Binding-site contacts:
Ligand atom C3 contacts residue SER807 of chain 1.C at 4.4 Å.
Ligand atom C5 contacts residue ASN805 of chain 1.C at 3.7 Å.
Ligand atom N2 contacts residue ASN805 of chain 1.C at 2.9 Å (h-bond).
Ligand atom C1 contacts residue ASN805 of chain 1.C at 1.4 Å.
Ligand atom C4 contacts residue ASN805 of chain 1.C at 4.2 Å.
Ligand atom C2 contacts residue ASN805 of chain 1.C at 2.5 Å.
Ligand atom O7 contacts residue ASN805 of chain 1.C at 3.7 Å.
Ligand atom O5 contacts residue ASN805 of chain 1.C at 2.4 Å (h-bond).
Ligand atom C7 contacts residue ASN805 of chain 1.C at 3.5 Å.
Ligand atom C3 contacts residue ASN805 of chain 1.C at 3.8 Å.

Sequence of chain 1.C:
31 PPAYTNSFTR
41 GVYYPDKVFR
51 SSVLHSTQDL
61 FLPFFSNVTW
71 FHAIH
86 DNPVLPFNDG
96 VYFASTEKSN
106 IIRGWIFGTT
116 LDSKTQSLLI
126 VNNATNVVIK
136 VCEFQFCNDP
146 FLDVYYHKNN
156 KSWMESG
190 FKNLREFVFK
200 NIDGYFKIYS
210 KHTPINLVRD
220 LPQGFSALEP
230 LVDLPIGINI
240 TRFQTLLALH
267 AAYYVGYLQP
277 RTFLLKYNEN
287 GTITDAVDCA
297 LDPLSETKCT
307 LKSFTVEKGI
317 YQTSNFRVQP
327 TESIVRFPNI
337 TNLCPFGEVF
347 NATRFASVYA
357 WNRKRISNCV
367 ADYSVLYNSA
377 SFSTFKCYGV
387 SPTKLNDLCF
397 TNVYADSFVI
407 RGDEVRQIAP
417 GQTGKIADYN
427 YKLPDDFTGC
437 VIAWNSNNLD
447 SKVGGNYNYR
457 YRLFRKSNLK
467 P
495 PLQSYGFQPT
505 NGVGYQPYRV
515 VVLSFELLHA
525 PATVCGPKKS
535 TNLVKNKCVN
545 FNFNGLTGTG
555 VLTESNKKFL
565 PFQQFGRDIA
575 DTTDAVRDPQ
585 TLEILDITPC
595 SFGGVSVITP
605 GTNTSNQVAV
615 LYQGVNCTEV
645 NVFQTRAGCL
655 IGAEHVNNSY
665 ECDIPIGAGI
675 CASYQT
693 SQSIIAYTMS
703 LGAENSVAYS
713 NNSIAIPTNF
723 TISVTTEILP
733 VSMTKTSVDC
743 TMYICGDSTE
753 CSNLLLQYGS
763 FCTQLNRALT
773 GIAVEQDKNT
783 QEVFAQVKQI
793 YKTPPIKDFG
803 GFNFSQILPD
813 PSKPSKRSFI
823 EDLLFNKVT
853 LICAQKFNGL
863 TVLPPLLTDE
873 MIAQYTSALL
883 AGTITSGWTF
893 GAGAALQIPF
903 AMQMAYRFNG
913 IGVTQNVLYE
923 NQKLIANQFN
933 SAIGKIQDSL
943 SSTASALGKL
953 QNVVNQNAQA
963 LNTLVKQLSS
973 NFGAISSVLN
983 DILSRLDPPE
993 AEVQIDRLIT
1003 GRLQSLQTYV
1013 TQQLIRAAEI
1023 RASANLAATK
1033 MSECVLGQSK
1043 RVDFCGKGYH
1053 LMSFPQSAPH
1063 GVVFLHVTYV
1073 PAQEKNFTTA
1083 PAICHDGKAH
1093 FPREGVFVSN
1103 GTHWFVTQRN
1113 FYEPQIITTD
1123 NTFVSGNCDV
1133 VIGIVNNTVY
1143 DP

A small-molecule ligand and the protein it binds are described below.
Small molecule (SMILES): CC(=O)N[C@H]1[C@H](O[C@H]2[C@H](O)[C@@H](NC(C)=O)CO[C@@H]2CO)O[C@H](CO)[C@@H](O)[C@@H]1O